Binding-site contacts:
Ligand atom C5 contacts residue ARG95 of chain 1.A at 3.7 Å.
Ligand atom C5 contacts residue LEU303 of chain 1.A at 4.1 Å (hydrophobic).
Ligand atom C11 contacts residue TRP46 of chain 1.A at 3.8 Å (hydrophobic).
Ligand atom C12 contacts residue ALA220 of chain 1.A at 4.2 Å (hydrophobic).
Ligand atom C14 contacts residue LYS302 of chain 1.A at 3.2 Å.
Ligand atom C3 contacts residue ARG95 of chain 1.A at 4.0 Å.
Ligand atom C15 contacts residue LYS302 of chain 1.A at 3.4 Å.
Ligand atom O2 contacts residue LYS306 of chain 1.A at 2.3 Å (salt-bridge).
Ligand atom O3 contacts residue PHE222 of chain 1.A at 3.8 Å.
Ligand atom C12 contacts residue GLN55 of chain 1.A at 3.8 Å.
Ligand atom C2 contacts residue LYS57 of chain 1.A at 3.2 Å.
Ligand atom O2 contacts residue ARG95 of chain 1.A at 3.5 Å (salt-bridge).
Ligand atom O3 contacts residue GLN55 of chain 1.A at 4.1 Å.
Ligand atom C11 contacts residue ALA220 of chain 1.A at 3.4 Å (hydrophobic).
Ligand atom C4 contacts residue ARG95 of chain 1.A at 3.3 Å.
Ligand atom C12 contacts residue PHE222 of chain 1.A at 3.7 Å (hydrophobic).
Ligand atom C2 contacts residue LYS306 of chain 1.A at 3.8 Å.
Ligand atom C2 contacts residue LYS302 of chain 1.A at 2.8 Å.
Ligand atom C15 contacts residue LYS57 of chain 1.A at 3.7 Å.
Ligand atom C1 contacts residue LYS302 of chain 1.A at 1.4 Å.
Ligand atom C3 contacts residue LYS57 of chain 1.A at 3.4 Å.
Ligand atom C3 contacts residue LYS306 of chain 1.A at 3.4 Å.
Ligand atom C1 contacts residue LYS57 of chain 1.A at 3.5 Å.
Ligand atom C10 contacts residue GLN55 of chain 1.A at 3.4 Å.
Ligand atom C3 contacts residue LYS302 of chain 1.A at 3.9 Å.
Ligand atom C10 contacts residue ALA220 of chain 1.A at 3.9 Å (hydrophobic).
Ligand atom C7 contacts residue LEU303 of chain 1.A at 3.7 Å (hydrophobic).
Ligand atom C12 contacts residue SER53 of chain 1.A at 4.0 Å.
Ligand atom C7 contacts residue VAL94 of chain 1.A at 3.9 Å (hydrophobic).
Ligand atom C9 contacts residue LEU303 of chain 1.A at 4.1 Å (hydrophobic).
Ligand atom C11 contacts residue GLN55 of chain 1.A at 3.7 Å.
Ligand atom C1 contacts residue LYS306 of chain 1.A at 3.4 Å.
Ligand atom C9 contacts residue GLN55 of chain 1.A at 4.0 Å.
Ligand atom C5 contacts residue LYS57 of chain 1.A at 4.0 Å.
Ligand atom C10 contacts residue LEU303 of chain 1.A at 4.1 Å (hydrophobic).
Ligand atom C4 contacts residue LYS57 of chain 1.A at 3.6 Å.
Ligand atom C10 contacts residue VAL94 of chain 1.A at 3.9 Å (hydrophobic).
Ligand atom C6 contacts residue LEU303 of chain 1.A at 3.8 Å (hydrophobic).
Ligand atom C12 contacts residue LEU54 of chain 1.A at 4.1 Å (hydrophobic).
Ligand atom O2 contacts residue LYS57 of chain 1.A at 3.7 Å.

Sequence of chain 1.A:
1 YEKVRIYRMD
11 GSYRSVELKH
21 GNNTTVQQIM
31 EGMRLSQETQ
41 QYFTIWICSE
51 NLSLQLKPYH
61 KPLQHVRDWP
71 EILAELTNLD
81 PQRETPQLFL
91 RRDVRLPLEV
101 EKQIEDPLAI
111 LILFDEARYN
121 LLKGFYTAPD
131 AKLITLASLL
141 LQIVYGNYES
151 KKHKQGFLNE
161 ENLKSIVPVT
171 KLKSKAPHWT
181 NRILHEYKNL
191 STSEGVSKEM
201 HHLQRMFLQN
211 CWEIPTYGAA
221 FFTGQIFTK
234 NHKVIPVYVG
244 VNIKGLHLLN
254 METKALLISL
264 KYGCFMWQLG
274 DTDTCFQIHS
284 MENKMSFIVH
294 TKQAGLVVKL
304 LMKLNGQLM

The protein below binds the small molecule below.
Small molecule (SMILES): O=Cc1c(O)ccc2cc(-c3ccco3)ccc12